Sequence of chain 1.A:
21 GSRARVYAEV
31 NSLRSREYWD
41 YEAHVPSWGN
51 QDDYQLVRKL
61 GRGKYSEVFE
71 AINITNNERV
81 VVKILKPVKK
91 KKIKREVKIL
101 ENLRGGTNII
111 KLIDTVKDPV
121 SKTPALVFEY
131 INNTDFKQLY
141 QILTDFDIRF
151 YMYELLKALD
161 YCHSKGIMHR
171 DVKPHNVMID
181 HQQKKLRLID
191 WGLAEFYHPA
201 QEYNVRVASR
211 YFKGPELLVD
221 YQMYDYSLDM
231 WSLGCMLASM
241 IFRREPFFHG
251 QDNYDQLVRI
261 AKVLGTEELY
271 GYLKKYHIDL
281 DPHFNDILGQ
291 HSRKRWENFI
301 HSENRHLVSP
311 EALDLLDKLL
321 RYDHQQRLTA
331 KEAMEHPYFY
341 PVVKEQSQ

This protein binds this small molecule.
Small molecule (SMILES): O=C(O)c1ccc2c(c1)nc(Nc1cccc(Cl)c1)c1ccncc12

Binding-site contacts:
Ligand atom C16 contacts residue LEU60 of chain 1.A at 3.8 Å (hydrophobic).
Ligand atom C19 contacts residue LEU60 of chain 1.A at 3.5 Å (hydrophobic).
Ligand atom C13 contacts residue MET178 of chain 1.A at 3.7 Å (hydrophobic).
Ligand atom O24 contacts residue ASP190 of chain 1.A at 3.5 Å.
Ligand atom C6 contacts residue ILE189 of chain 1.A at 3.6 Å (hydrophobic).
Ligand atom CL22 contacts residue GLY61 of chain 1.A at 3.4 Å.
Ligand atom C3 contacts residue ILE110 of chain 1.A at 3.9 Å (hydrophobic).
Ligand atom C14 contacts residue LEU60 of chain 1.A at 3.6 Å (hydrophobic).
Ligand atom C23 contacts residue LYS83 of chain 1.A at 3.7 Å.
Ligand atom CL22 contacts residue VAL68 of chain 1.A at 3.7 Å.
Ligand atom C11 contacts residue ILE131 of chain 1.A at 3.1 Å (hydrophobic).
Ligand atom C11 contacts residue VAL81 of chain 1.A at 3.6 Å (hydrophobic).
Ligand atom N12 contacts residue TYR130 of chain 1.A at 3.6 Å.
Ligand atom CL22 contacts residue ARG62 of chain 1.A at 3.6 Å.
Ligand atom N15 contacts residue LEU60 of chain 1.A at 3.6 Å.
Ligand atom C13 contacts residue GLU129 of chain 1.A at 3.5 Å.
Ligand atom N12 contacts residue ILE131 of chain 1.A at 2.9 Å (h-bond).
Ligand atom C23 contacts residue ASP190 of chain 1.A at 3.4 Å.
Ligand atom N12 contacts residue GLU129 of chain 1.A at 3.9 Å.
Ligand atom C4 contacts residue PHE128 of chain 1.A at 3.7 Å (hydrophobic).
Ligand atom O25 contacts residue PHE128 of chain 1.A at 3.5 Å.
Ligand atom C1 contacts residue ILE189 of chain 1.A at 3.8 Å (hydrophobic).
Ligand atom C20 contacts residue HIS175 of chain 1.A at 3.6 Å.
Ligand atom C19 contacts residue HIS175 of chain 1.A at 3.7 Å.
Ligand atom N12 contacts residue MET178 of chain 1.A at 3.8 Å.
Ligand atom N12 contacts residue VAL81 of chain 1.A at 3.3 Å.
Ligand atom C13 contacts residue ILE131 of chain 1.A at 3.8 Å (hydrophobic).
Ligand atom C20 contacts residue LEU60 of chain 1.A at 3.5 Å (hydrophobic).
Ligand atom C8 contacts residue VAL81 of chain 1.A at 3.7 Å (hydrophobic).
Ligand atom C2 contacts residue VAL81 of chain 1.A at 3.9 Å (hydrophobic).
Ligand atom C13 contacts residue VAL81 of chain 1.A at 3.3 Å (hydrophobic).
Ligand atom O25 contacts residue ASP190 of chain 1.A at 2.9 Å (salt-bridge).
Ligand atom C11 contacts residue MET178 of chain 1.A at 3.5 Å (hydrophobic).
Ligand atom C11 contacts residue TYR130 of chain 1.A at 3.8 Å (hydrophobic).
Ligand atom C19 contacts residue GLY61 of chain 1.A at 3.8 Å.
Ligand atom C7 contacts residue MET178 of chain 1.A at 3.6 Å (hydrophobic).
Ligand atom O24 contacts residue LYS83 of chain 1.A at 2.8 Å (salt-bridge).
Ligand atom C8 contacts residue MET178 of chain 1.A at 3.5 Å (hydrophobic).
Ligand atom C18 contacts residue GLY61 of chain 1.A at 3.9 Å.
Ligand atom C14 contacts residue MET178 of chain 1.A at 3.4 Å (hydrophobic).